Sequence of chain 2.A:
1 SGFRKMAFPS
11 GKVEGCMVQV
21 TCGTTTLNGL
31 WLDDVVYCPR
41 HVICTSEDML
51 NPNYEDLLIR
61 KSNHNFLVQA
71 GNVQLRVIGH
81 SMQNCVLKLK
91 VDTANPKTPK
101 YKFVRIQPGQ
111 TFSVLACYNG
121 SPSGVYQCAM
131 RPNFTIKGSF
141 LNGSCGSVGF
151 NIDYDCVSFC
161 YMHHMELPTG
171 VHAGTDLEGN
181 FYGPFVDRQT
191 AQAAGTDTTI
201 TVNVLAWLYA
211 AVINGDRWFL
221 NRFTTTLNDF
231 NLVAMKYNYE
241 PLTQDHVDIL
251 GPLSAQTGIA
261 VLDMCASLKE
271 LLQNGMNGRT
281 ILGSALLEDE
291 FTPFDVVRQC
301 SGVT

Binding-site contacts:
Ligand atom C8 contacts residue SER81 of chain 2.A at 3.2 Å.
Ligand atom C1 contacts residue HIS80 of chain 2.A at 3.8 Å.
Ligand atom C6 contacts residue LYS90 of chain 2.A at 3.9 Å.
Ligand atom N1 contacts residue ILE78 of chain 2.A at 4.2 Å.
Ligand atom C7 contacts residue GLY79 of chain 2.A at 3.8 Å.
Ligand atom C7 contacts residue SER81 of chain 2.A at 3.9 Å.
Ligand atom C7 contacts residue LYS88 of chain 2.A at 4.4 Å.
Ligand atom C9 contacts residue SER81 of chain 2.A at 4.0 Å.
Ligand atom S contacts residue GLY79 of chain 2.A at 4.0 Å.
Ligand atom O contacts residue HIS80 of chain 2.A at 3.2 Å (h-bond).
Ligand atom N contacts residue GLY79 of chain 2.A at 4.3 Å.
Ligand atom C8 contacts residue HIS80 of chain 2.A at 4.2 Å.
Ligand atom C9 contacts residue LYS88 of chain 2.A at 4.3 Å.
Ligand atom C3 contacts residue GLY79 of chain 2.A at 4.0 Å.
Ligand atom C7 contacts residue LYS90 of chain 2.A at 4.0 Å.
Ligand atom C4 contacts residue ILE78 of chain 2.A at 3.3 Å (hydrophobic).
Ligand atom O contacts residue SER81 of chain 2.A at 3.5 Å.
Ligand atom C11 contacts residue LYS90 of chain 2.A at 4.1 Å.
Ligand atom C1 contacts residue SER81 of chain 2.A at 4.2 Å.
Ligand atom N contacts residue HIS80 of chain 2.A at 3.5 Å (h-bond).
Ligand atom N1 contacts residue GLY79 of chain 2.A at 4.0 Å.
Ligand atom C9 contacts residue LYS90 of chain 2.A at 4.3 Å.
Ligand atom C contacts residue HIS80 of chain 2.A at 4.1 Å.
Ligand atom C8 contacts residue LYS90 of chain 2.A at 4.2 Å.
Ligand atom C2 contacts residue HIS80 of chain 2.A at 4.2 Å.
Ligand atom C5 contacts residue LYS90 of chain 2.A at 4.3 Å.
Ligand atom S contacts residue ILE78 of chain 2.A at 4.0 Å.
Ligand atom N1 contacts residue LYS90 of chain 2.A at 4.0 Å.
Ligand atom C8 contacts residue LYS88 of chain 2.A at 3.7 Å.
Ligand atom C5 contacts residue HIS80 of chain 2.A at 4.4 Å.
Ligand atom C6 contacts residue GLY79 of chain 2.A at 4.4 Å.
Ligand atom C10 contacts residue LYS90 of chain 2.A at 3.8 Å.
Ligand atom C contacts residue SER81 of chain 2.A at 3.5 Å.
Ligand atom C5 contacts residue GLY79 of chain 2.A at 3.8 Å.
Ligand atom C7 contacts residue HIS80 of chain 2.A at 3.7 Å.
Ligand atom C2 contacts residue GLY79 of chain 2.A at 3.8 Å.
Ligand atom C3 contacts residue ILE78 of chain 2.A at 3.6 Å (hydrophobic).

This small molecule binds to this protein.
Small molecule (SMILES): COC(=O)Nc1sc(C)nc1-c1ccccc1